This small molecule binds to this protein.
Small molecule (SMILES): Nc1ccn([C@@H]2O[C@H](COP(=O)=O)[C@@H](O[P](=O)(O)OC[C@H]3O[C@@H](n4ccc(=O)[nH]c4=O)[C@H](O)[C@@H]3O[P](=O)(O)OC[C@H]3O[C@@H](n4cnc5c(N)ncnc54)[C@H](O)[C@@H]3O[P](=O)(O)OC[C@H]3O[C@@H](n4ccc(N)nc4=O)[C@H](O)[C@@H]3O[P](=O)(O)OC[C@H]3O[C@@H](n4ccc(N)nc4=O)[C@H](O)[C@@H]3O[P](=O)(O)OC[C@@H]3C[C@@H](O)[C@H](n4ccc(N)nc4=O)O3)[C@H]2O)c(=O)n1

Sequence of chain 1.A:
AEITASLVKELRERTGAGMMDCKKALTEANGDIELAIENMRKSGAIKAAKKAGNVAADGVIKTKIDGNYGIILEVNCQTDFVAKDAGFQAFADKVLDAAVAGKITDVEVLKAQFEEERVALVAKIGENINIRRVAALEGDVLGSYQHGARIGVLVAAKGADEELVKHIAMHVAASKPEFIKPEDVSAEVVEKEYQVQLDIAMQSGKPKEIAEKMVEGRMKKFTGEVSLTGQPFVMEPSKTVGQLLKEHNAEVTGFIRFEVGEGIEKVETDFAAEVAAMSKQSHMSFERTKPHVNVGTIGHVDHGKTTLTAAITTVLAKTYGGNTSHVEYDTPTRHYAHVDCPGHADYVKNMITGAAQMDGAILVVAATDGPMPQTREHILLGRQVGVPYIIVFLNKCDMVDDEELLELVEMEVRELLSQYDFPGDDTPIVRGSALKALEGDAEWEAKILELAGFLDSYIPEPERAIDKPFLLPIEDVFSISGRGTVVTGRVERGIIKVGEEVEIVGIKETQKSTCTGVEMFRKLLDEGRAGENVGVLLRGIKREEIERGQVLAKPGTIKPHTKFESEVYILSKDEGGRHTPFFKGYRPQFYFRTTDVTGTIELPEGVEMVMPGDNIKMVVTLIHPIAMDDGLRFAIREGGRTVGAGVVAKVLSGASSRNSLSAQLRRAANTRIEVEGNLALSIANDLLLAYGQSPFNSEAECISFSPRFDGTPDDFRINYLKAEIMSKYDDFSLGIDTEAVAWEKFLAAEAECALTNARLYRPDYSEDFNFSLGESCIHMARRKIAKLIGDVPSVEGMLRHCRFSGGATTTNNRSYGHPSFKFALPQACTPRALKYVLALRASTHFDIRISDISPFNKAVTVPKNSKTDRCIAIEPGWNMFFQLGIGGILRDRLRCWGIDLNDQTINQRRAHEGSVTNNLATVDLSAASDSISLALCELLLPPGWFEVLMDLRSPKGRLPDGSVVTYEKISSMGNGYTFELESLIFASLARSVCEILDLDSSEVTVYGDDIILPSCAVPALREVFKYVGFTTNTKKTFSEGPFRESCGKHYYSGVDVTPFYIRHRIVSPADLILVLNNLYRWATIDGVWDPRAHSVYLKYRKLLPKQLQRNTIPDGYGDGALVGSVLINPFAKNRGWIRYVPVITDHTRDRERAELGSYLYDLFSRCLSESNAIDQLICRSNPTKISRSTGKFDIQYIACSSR

Binding-site contacts:
Ligand atom N4 contacts residue G1 of chain 1.C at 2.6 Å (h-bond).
Ligand atom C4 contacts residue G1 of chain 1.C at 3.1 Å.
Ligand atom O2 contacts residue G3 of chain 1.C at 2.7 Å (h-bond).
Ligand atom O2' contacts residue TYR1051 of chain 1.A at 2.8 Å (h-bond).
Ligand atom C5' contacts residue ASP1054 of chain 1.A at 3.2 Å.
Ligand atom O4 contacts residue A5 of chain 1.C at 3.1 Å (h-bond).
Ligand atom O2 contacts residue G6 of chain 1.C at 2.5 Å (h-bond).
Ligand atom N3 contacts residue G3 of chain 1.C at 3.0 Å (h-bond).
Ligand atom O5' contacts residue SER1248 of chain 1.A at 3.1 Å (h-bond).
Ligand atom O2 contacts residue G2 of chain 1.C at 2.4 Å (h-bond).
Ligand atom O2 contacts residue G1 of chain 1.C at 3.2 Å (h-bond).
Ligand atom OP2 contacts residue ARG1107 of chain 1.A at 3.0 Å (salt-bridge).
Ligand atom N3 contacts residue A5 of chain 1.C at 2.9 Å (h-bond).
Ligand atom C2 contacts residue G1 of chain 1.C at 3.4 Å.
Ligand atom O2 contacts residue A5 of chain 1.C at 2.9 Å (h-bond).
Ligand atom OP1 contacts residue SER1248 of chain 1.A at 2.8 Å (h-bond).
Ligand atom N6 contacts residue G3 of chain 1.C at 3.1 Å (h-bond).
Ligand atom C2 contacts residue G6 of chain 1.C at 3.1 Å.
Ligand atom N1 contacts residue G6 of chain 1.C at 3.2 Å (h-bond).
Ligand atom N3 contacts residue G6 of chain 1.C at 2.7 Å (h-bond).
Ligand atom C5' contacts residue ASP1190 of chain 1.A at 3.2 Å.
Ligand atom N3 contacts residue ATP1 of chain 1.D at 3.1 Å.
Ligand atom C2 contacts residue G6 of chain 1.C at 3.4 Å.
Ligand atom C4 contacts residue ATP1 of chain 1.D at 3.0 Å.
Ligand atom N4 contacts residue G6 of chain 1.C at 3.0 Å (h-bond).
Ligand atom N3 contacts residue G1 of chain 1.C at 2.8 Å (h-bond).
Ligand atom N1 contacts residue U4 of chain 1.C at 2.6 Å (h-bond).
Ligand atom OP1 contacts residue ARG1107 of chain 1.A at 3.4 Å (salt-bridge).
Ligand atom N4 contacts residue ATP1 of chain 1.D at 3.0 Å (h-bond).
Ligand atom C2' contacts residue ATP1 of chain 1.D at 3.0 Å.
Ligand atom C3' contacts residue ATP1 of chain 1.D at 3.1 Å.
Ligand atom OP2 contacts residue ARG858 of chain 1.A at 3.3 Å (salt-bridge).
Ligand atom C2 contacts residue G3 of chain 1.C at 3.2 Å.
Ligand atom C2 contacts residue A5 of chain 1.C at 3.4 Å.
Ligand atom N6 contacts residue U4 of chain 1.C at 3.3 Å (h-bond).
Ligand atom C6 contacts residue U4 of chain 1.C at 3.4 Å.
Ligand atom P contacts residue SER1248 of chain 1.A at 3.4 Å.
Ligand atom N1 contacts residue ATP1 of chain 1.D at 3.4 Å (h-bond).
Ligand atom C5' contacts residue SER1250 of chain 1.A at 3.4 Å.
Ligand atom C4' contacts residue ASP1054 of chain 1.A at 3.4 Å.